Sequence of chain 1.A:
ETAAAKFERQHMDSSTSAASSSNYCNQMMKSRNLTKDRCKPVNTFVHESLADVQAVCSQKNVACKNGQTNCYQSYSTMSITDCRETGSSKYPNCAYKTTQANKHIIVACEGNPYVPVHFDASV

Binding-site contacts:
Ligand atom N1A contacts residue ALA109 of chain 1.A at 3.5 Å.
Ligand atom N7A contacts residue HIS119 of chain 1.A at 3.7 Å.
Ligand atom N3S contacts residue HIS119 of chain 1.A at 3.9 Å.
Ligand atom N3D contacts residue PHE120 of chain 1.A at 3.5 Å.
Ligand atom N1A contacts residue GLN69 of chain 1.A at 4.0 Å.
Ligand atom C6A contacts residue ALA109 of chain 1.A at 3.6 Å (hydrophobic).
Ligand atom C1S contacts residue HIS119 of chain 1.A at 3.8 Å.
Ligand atom C4D contacts residue PHE120 of chain 1.A at 3.9 Å (hydrophobic).
Ligand atom SAS contacts residue HIS119 of chain 1.A at 3.8 Å.
Ligand atom C6A contacts residue ASN71 of chain 1.A at 3.8 Å.
Ligand atom C6A contacts residue GLN69 of chain 1.A at 3.7 Å.
Ligand atom N6A contacts residue ASN67 of chain 1.A at 3.7 Å.
Ligand atom N6A contacts residue GLN69 of chain 1.A at 3.7 Å.
Ligand atom N3D contacts residue THR45 of chain 1.A at 2.8 Å (h-bond).
Ligand atom O4D contacts residue PHE120 of chain 1.A at 3.8 Å.
Ligand atom C4A contacts residue HIS119 of chain 1.A at 4.0 Å.
Ligand atom N9A contacts residue HIS119 of chain 1.A at 3.8 Å.
Ligand atom C2C contacts residue PHE120 of chain 1.A at 3.4 Å (hydrophobic).
Ligand atom N6A contacts residue ALA109 of chain 1.A at 3.6 Å.
Ligand atom O2D contacts residue ASN44 of chain 1.A at 3.3 Å.
Ligand atom O4C contacts residue VAL43 of chain 1.A at 3.5 Å (h-bond).
Ligand atom C8A contacts residue ASN67 of chain 1.A at 3.9 Å.
Ligand atom N6A contacts residue ASN71 of chain 1.A at 3.0 Å (h-bond).
Ligand atom O1S contacts residue HIS119 of chain 1.A at 3.3 Å (h-bond).
Ligand atom O4D contacts residue THR45 of chain 1.A at 3.4 Å (h-bond).
Ligand atom C4D contacts residue THR45 of chain 1.A at 3.5 Å.
Ligand atom N6A contacts residue CYS65 of chain 1.A at 3.3 Å (h-bond).
Ligand atom N1A contacts residue ASN71 of chain 1.A at 3.2 Å (h-bond).
Ligand atom C5A contacts residue HIS119 of chain 1.A at 3.9 Å.
Ligand atom O2D contacts residue THR45 of chain 1.A at 3.0 Å (h-bond).
Ligand atom C2D contacts residue PHE120 of chain 1.A at 3.8 Å (hydrophobic).
Ligand atom C2A contacts residue GLU111 of chain 1.A at 3.3 Å.
Ligand atom C2D contacts residue THR45 of chain 1.A at 3.7 Å.
Ligand atom C5A contacts residue ASN67 of chain 1.A at 3.8 Å.
Ligand atom C8A contacts residue HIS119 of chain 1.A at 3.7 Å.
Ligand atom N1A contacts residue GLU111 of chain 1.A at 3.8 Å.
Ligand atom O4B contacts residue HIS119 of chain 1.A at 3.2 Å.
Ligand atom C1B contacts residue HIS119 of chain 1.A at 3.9 Å.
Ligand atom O2D contacts residue HIS12 of chain 1.A at 3.3 Å (h-bond).
Ligand atom N7A contacts residue ASN67 of chain 1.A at 3.2 Å (h-bond).

The small molecule below binds the protein below.
Small molecule (SMILES): Nc1ncnc2c1ncn2[C@@H]1O[C@H](C(=O)NS(=O)(=O)C[C@H]2[C@@H](O)[C@H](n3ccc(=O)[nH]c3=O)O[C@@H]2CO)[C@@H](O)[C@H]1O